Binding-site contacts:
Ligand atom C12 contacts residue TYR200 of chain 1.A at 4.4 Å (hydrophobic).
Ligand atom O04 contacts residue ASP197 of chain 1.A at 3.3 Å (salt-bridge).
Ligand atom N03 contacts residue PHE194 of chain 1.A at 3.6 Å.
Ligand atom C15 contacts residue MET61 of chain 1.A at 4.3 Å (hydrophobic).
Ligand atom N06 contacts residue ASP197 of chain 1.A at 3.1 Å (salt-bridge).
Ligand atom C26 contacts residue PHE194 of chain 1.A at 3.8 Å (hydrophobic).
Ligand atom C02 contacts residue ASP197 of chain 1.A at 3.9 Å.
Ligand atom C09 contacts residue ASP197 of chain 1.A at 3.6 Å.
Ligand atom C15 contacts residue TYR200 of chain 1.A at 3.8 Å (hydrophobic).
Ligand atom C10 contacts residue ASP197 of chain 1.A at 3.1 Å.
Ligand atom C13 contacts residue MET61 of chain 1.A at 3.4 Å (hydrophobic).
Ligand atom N03 contacts residue ASP197 of chain 1.A at 2.7 Å (salt-bridge).
Ligand atom C05 contacts residue ASP197 of chain 1.A at 4.0 Å.
Ligand atom C14 contacts residue MET61 of chain 1.A at 4.2 Å (hydrophobic).
Ligand atom C11 contacts residue ASP197 of chain 1.A at 3.8 Å.
Ligand atom C02 contacts residue PHE194 of chain 1.A at 4.4 Å (hydrophobic).
Ligand atom O04 contacts residue PHE194 of chain 1.A at 3.5 Å.
Ligand atom C26 contacts residue ASP197 of chain 1.A at 4.0 Å.
Ligand atom C12 contacts residue MET61 of chain 1.A at 4.3 Å (hydrophobic).
Ligand atom C07 contacts residue ASP197 of chain 1.A at 3.7 Å.
Ligand atom C25 contacts residue ASP197 of chain 1.A at 3.9 Å.
Ligand atom C15 contacts residue LEU201 of chain 1.A at 3.6 Å (hydrophobic).
Ligand atom O08 contacts residue ASP197 of chain 1.A at 4.4 Å.
Ligand atom C11 contacts residue TYR200 of chain 1.A at 4.0 Å (hydrophobic).

A protein and the small-molecule ligand that binds it are described below.
Small molecule (SMILES): C#Cc1ccc(C(=O)N[C@H](C(=O)N=O)[C@@H](C)O)cc1

Sequence of chain 1.A:
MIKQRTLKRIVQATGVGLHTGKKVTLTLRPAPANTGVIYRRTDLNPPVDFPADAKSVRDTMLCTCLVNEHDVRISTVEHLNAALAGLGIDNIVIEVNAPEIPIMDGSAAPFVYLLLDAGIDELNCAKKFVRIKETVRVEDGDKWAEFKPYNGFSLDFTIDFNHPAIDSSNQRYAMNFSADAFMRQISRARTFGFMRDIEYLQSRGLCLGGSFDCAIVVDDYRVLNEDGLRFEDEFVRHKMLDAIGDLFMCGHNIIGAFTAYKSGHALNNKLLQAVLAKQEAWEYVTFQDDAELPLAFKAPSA